Sequence of chain 1.A:
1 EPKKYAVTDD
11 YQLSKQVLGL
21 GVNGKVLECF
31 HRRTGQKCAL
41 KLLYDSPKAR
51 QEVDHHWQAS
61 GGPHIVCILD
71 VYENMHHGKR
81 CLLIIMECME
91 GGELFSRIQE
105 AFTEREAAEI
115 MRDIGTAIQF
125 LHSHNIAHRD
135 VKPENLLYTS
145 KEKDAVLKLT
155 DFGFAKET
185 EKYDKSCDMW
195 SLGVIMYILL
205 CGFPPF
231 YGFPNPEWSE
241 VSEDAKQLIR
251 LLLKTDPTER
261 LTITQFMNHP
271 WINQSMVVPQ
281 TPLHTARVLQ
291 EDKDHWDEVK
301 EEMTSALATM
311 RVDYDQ

Binding-site contacts:
Ligand atom C11 contacts residue LEU20 of chain 1.A at 3.3 Å (hydrophobic).
Ligand atom O30 contacts residue LEU18 of chain 1.A at 3.4 Å.
Ligand atom F32 contacts residue GLY91 of chain 1.A at 3.5 Å.
Ligand atom N8 contacts residue LYS41 of chain 1.A at 3.8 Å.
Ligand atom C23 contacts residue MET89 of chain 1.A at 3.1 Å (hydrophobic).
Ligand atom C25 contacts residue LEU18 of chain 1.A at 3.6 Å (hydrophobic).
Ligand atom F32 contacts residue GLY92 of chain 1.A at 3.0 Å.
Ligand atom C24 contacts residue MET89 of chain 1.A at 3.1 Å (hydrophobic).
Ligand atom C9 contacts residue ASP155 of chain 1.A at 3.7 Å.
Ligand atom O13 contacts residue LYS41 of chain 1.A at 2.9 Å (salt-bridge).
Ligand atom N2 contacts residue GLU138 of chain 1.A at 3.3 Å (salt-bridge).
Ligand atom C12 contacts residue GLU138 of chain 1.A at 3.3 Å.
Ligand atom C10 contacts residue LEU20 of chain 1.A at 3.8 Å (hydrophobic).
Ligand atom N5 contacts residue GLU87 of chain 1.A at 3.7 Å.
Ligand atom C15 contacts residue VAL26 of chain 1.A at 3.7 Å (hydrophobic).
Ligand atom F32 contacts residue LYS145 of chain 1.A at 3.5 Å.
Ligand atom N8 contacts residue ASP155 of chain 1.A at 3.0 Å (salt-bridge).
Ligand atom N2 contacts residue ASN139 of chain 1.A at 3.8 Å.
Ligand atom O13 contacts residue ASP155 of chain 1.A at 3.4 Å.
Ligand atom N1 contacts residue MET89 of chain 1.A at 2.9 Å (h-bond).
Ligand atom N5 contacts residue ALA39 of chain 1.A at 3.6 Å.
Ligand atom C12 contacts residue ASN139 of chain 1.A at 3.4 Å.
Ligand atom C20 contacts residue GLU87 of chain 1.A at 3.3 Å.
Ligand atom C26 contacts residue GLU90 of chain 1.A at 3.6 Å.
Ligand atom C10 contacts residue GLY19 of chain 1.A at 3.5 Å.
Ligand atom C20 contacts residue MET89 of chain 1.A at 3.7 Å (hydrophobic).
Ligand atom C27 contacts residue GLU90 of chain 1.A at 3.8 Å.
Ligand atom C22 contacts residue GLY21 of chain 1.A at 3.1 Å.
Ligand atom C22 contacts residue LEU20 of chain 1.A at 3.4 Å (hydrophobic).
Ligand atom C29 contacts residue MET89 of chain 1.A at 3.5 Å (hydrophobic).
Ligand atom F32 contacts residue GLU90 of chain 1.A at 3.4 Å.
Ligand atom C11 contacts residue GLY19 of chain 1.A at 3.6 Å.
Ligand atom C16 contacts residue VAL26 of chain 1.A at 3.8 Å (hydrophobic).
Ligand atom C20 contacts residue ALA39 of chain 1.A at 3.4 Å (hydrophobic).
Ligand atom C23 contacts residue LEU18 of chain 1.A at 3.6 Å (hydrophobic).
Ligand atom N8 contacts residue GLY21 of chain 1.A at 3.2 Å.
Ligand atom C9 contacts residue LYS41 of chain 1.A at 3.6 Å.
Ligand atom N5 contacts residue MET89 of chain 1.A at 3.0 Å (h-bond).
Ligand atom C21 contacts residue MET89 of chain 1.A at 3.7 Å (hydrophobic).
Ligand atom C25 contacts residue MET89 of chain 1.A at 3.5 Å (hydrophobic).

The protein below binds the small molecule below.
Small molecule (SMILES): O=C(Nc1cc(-c2cc3c([nH]2)[C@]2(CCCNC2)CNC3=O)ccn1)c1cccc(C(F)(F)F)c1